The protein below binds the small molecule below.
Small molecule (SMILES): CC(=O)N[C@@H]1[C@@H](O)[C@H](O)[C@@H](CO)O[C@H]1O

Binding-site contacts:
Ligand atom C7 contacts residue ASN72 of chain 1.H at 4.4 Å.
Ligand atom O5 contacts residue ASN68 of chain 1.H at 4.5 Å.
Ligand atom O5 contacts residue GLY71 of chain 1.H at 4.4 Å.
Ligand atom O5 contacts residue ASN72 of chain 1.H at 2.3 Å (h-bond).
Ligand atom C1 contacts residue ASN72 of chain 1.H at 1.4 Å.
Ligand atom N2 contacts residue ASN72 of chain 1.H at 3.1 Å (h-bond).
Ligand atom O6 contacts residue GLY71 of chain 1.H at 4.3 Å.
Ligand atom C6 contacts residue GLY71 of chain 1.H at 4.0 Å.
Ligand atom C4 contacts residue ASN72 of chain 1.H at 4.2 Å.
Ligand atom C2 contacts residue ASN72 of chain 1.H at 2.7 Å.
Ligand atom C3 contacts residue ASN72 of chain 1.H at 3.9 Å.
Ligand atom C6 contacts residue ASN72 of chain 1.H at 4.2 Å.
Ligand atom C5 contacts residue ASN72 of chain 1.H at 3.5 Å.

Sequence of chain 1.H:
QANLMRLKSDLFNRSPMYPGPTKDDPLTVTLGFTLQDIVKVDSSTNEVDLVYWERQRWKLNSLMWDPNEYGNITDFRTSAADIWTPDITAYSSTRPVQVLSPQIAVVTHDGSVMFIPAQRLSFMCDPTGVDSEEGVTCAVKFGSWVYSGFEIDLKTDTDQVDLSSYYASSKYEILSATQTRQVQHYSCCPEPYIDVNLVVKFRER